Sequence of chain 1.B:
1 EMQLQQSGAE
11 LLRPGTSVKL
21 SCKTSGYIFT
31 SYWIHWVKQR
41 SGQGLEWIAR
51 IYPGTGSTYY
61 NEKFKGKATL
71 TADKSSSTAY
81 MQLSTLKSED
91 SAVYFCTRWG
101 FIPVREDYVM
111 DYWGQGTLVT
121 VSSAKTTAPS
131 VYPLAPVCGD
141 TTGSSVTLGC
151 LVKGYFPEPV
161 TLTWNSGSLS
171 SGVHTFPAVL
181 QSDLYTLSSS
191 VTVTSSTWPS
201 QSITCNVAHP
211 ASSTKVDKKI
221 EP

Binding-site contacts:
Ligand atom C7 contacts residue TYR101 of chain 1.A at 3.8 Å (hydrophobic).
Ligand atom O4 contacts residue THR97 of chain 1.B at 3.4 Å.
Ligand atom O5 contacts residue TRP113 of chain 1.B at 3.6 Å.
Ligand atom O4 contacts residue VAL37 of chain 1.B at 3.6 Å.
Ligand atom N1 contacts residue TRP99 of chain 1.B at 3.5 Å.
Ligand atom C6 contacts residue VAL94 of chain 1.A at 3.4 Å (hydrophobic).
Ligand atom C3 contacts residue TRP99 of chain 1.B at 3.5 Å (hydrophobic).
Ligand atom O2 contacts residue PHE101 of chain 1.B at 3.4 Å.
Ligand atom N2 contacts residue GLY96 of chain 1.A at 3.0 Å (h-bond).
Ligand atom O7 contacts residue PHE99 of chain 1.A at 3.7 Å.
Ligand atom O2 contacts residue TRP99 of chain 1.B at 2.8 Å (h-bond).
Ligand atom C8 contacts residue TYR37 of chain 1.A at 3.7 Å (hydrophobic).
Ligand atom C10 contacts residue GLY96 of chain 1.A at 3.6 Å.
Ligand atom C11 contacts residue GLY96 of chain 1.A at 3.7 Å.
Ligand atom O5 contacts residue VAL37 of chain 1.B at 3.7 Å.
Ligand atom C5 contacts residue TRP99 of chain 1.B at 3.8 Å (hydrophobic).
Ligand atom C1 contacts residue TYR101 of chain 1.A at 3.8 Å (hydrophobic).
Ligand atom C6 contacts residue TRP99 of chain 1.B at 3.8 Å (hydrophobic).
Ligand atom C2 contacts residue TRP99 of chain 1.B at 3.5 Å (hydrophobic).
Ligand atom C4 contacts residue TRP99 of chain 1.B at 3.7 Å (hydrophobic).
Ligand atom O5 contacts residue TRP99 of chain 1.B at 3.7 Å.
Ligand atom C7 contacts residue GLY96 of chain 1.A at 3.3 Å.
Ligand atom P1 contacts residue TRP99 of chain 1.B at 3.7 Å.
Ligand atom O3 contacts residue ASN39 of chain 1.A at 2.9 Å (h-bond).
Ligand atom C5 contacts residue VAL94 of chain 1.A at 3.7 Å (hydrophobic).
Ligand atom O4 contacts residue TRP99 of chain 1.B at 3.6 Å.
Ligand atom O3 contacts residue TRP99 of chain 1.B at 3.7 Å.
Ligand atom O3 contacts residue TYR108 of chain 1.B at 2.8 Å (h-bond).
Ligand atom C13 contacts residue TYR101 of chain 1.A at 3.7 Å (hydrophobic).
Ligand atom O4 contacts residue HIS35 of chain 1.B at 3.8 Å.
Ligand atom P1 contacts residue TYR108 of chain 1.B at 3.6 Å.
Ligand atom C10 contacts residue PHE101 of chain 1.B at 3.7 Å (hydrophobic).
Ligand atom C8 contacts residue TYR108 of chain 1.B at 3.6 Å (hydrophobic).
Ligand atom O1 contacts residue GLY96 of chain 1.A at 3.4 Å.
Ligand atom C2 contacts residue TYR101 of chain 1.A at 3.6 Å (hydrophobic).
Ligand atom C9 contacts residue GLY96 of chain 1.A at 3.6 Å.
Ligand atom C12 contacts residue TYR31 of chain 1.A at 3.6 Å (hydrophobic).
Ligand atom O8 contacts residue TYR101 of chain 1.A at 2.7 Å (h-bond).
Ligand atom C3 contacts residue HIS35 of chain 1.B at 3.5 Å.
Ligand atom O5 contacts residue PHE103 of chain 1.A at 3.7 Å.

This protein binds this small molecule.
Small molecule (SMILES): O=C(O)CNC(=O)CCC[P](=O)(O)OCc1ccc([N+](=O)[O-])cc1

Sequence of chain 1.A:
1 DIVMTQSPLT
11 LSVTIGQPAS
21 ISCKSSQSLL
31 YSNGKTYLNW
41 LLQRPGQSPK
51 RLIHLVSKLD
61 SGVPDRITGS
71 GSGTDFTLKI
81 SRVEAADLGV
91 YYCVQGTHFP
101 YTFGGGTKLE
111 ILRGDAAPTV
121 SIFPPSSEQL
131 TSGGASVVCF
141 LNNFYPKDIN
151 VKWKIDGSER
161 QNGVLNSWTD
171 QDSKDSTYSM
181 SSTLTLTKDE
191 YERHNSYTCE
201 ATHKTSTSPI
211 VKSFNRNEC